Sequence of chain 1.B:
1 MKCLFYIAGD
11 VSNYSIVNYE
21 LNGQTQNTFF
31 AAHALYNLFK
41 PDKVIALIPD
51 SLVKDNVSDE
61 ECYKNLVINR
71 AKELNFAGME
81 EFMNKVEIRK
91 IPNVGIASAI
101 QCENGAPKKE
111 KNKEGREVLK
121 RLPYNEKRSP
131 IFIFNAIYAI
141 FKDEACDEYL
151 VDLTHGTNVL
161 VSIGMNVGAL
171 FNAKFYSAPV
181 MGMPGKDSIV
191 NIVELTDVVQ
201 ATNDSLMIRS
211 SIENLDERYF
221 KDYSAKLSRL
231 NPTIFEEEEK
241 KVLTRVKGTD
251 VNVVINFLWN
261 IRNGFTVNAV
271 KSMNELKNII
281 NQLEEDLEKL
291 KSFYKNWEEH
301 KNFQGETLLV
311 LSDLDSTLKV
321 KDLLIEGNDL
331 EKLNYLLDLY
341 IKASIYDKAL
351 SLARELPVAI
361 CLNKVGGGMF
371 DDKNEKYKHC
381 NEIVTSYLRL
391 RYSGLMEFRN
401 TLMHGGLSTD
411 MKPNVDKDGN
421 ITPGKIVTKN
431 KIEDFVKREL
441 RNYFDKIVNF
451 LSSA

Binding-site contacts:
Ligand atom C2 contacts residue HIS155 of chain 1.A at 3.3 Å.
Ligand atom O3' contacts residue MET181 of chain 1.A at 2.9 Å (h-bond).
Ligand atom N7 contacts residue MET181 of chain 1.B at 3.1 Å (h-bond).
Ligand atom O2' contacts residue ASP10 of chain 1.B at 2.7 Å (salt-bridge).
Ligand atom C5 contacts residue MET181 of chain 1.B at 3.1 Å (hydrophobic).
Ligand atom N6 contacts residue SER15 of chain 1.A at 2.7 Å (h-bond).
Ligand atom OP1 contacts residue GLY156 of chain 1.A at 3.0 Å (h-bond).
Ligand atom N6 contacts residue SER15 of chain 1.B at 2.8 Å (h-bond).
Ligand atom N6 contacts residue PHE29 of chain 1.A at 2.7 Å (h-bond).
Ligand atom C4 contacts residue MET181 of chain 1.B at 3.2 Å (hydrophobic).
Ligand atom N1 contacts residue TYR19 of chain 1.A at 2.9 Å (h-bond).
Ligand atom N7 contacts residue TYR14 of chain 1.A at 3.1 Å.
Ligand atom N9 contacts residue MET181 of chain 1.B at 3.3 Å (h-bond).
Ligand atom N6 contacts residue SER98 of chain 1.A at 3.2 Å (h-bond).
Ligand atom N6 contacts residue SER51 of chain 1.B at 2.7 Å (h-bond).
Ligand atom N6 contacts residue TYR14 of chain 1.A at 3.2 Å.
Ligand atom OP2 contacts residue MET181 of chain 1.A at 3.0 Å (h-bond).
Ligand atom C6 contacts residue SER51 of chain 1.A at 3.3 Å.
Ligand atom C6 contacts residue MET181 of chain 1.A at 3.2 Å (hydrophobic).
Ligand atom P contacts residue MET181 of chain 1.A at 3.3 Å.
Ligand atom OP2 contacts residue GLY182 of chain 1.B at 3.1 Å (h-bond).
Ligand atom O2' contacts residue MET181 of chain 1.B at 2.5 Å (h-bond).
Ligand atom C8 contacts residue ASN13 of chain 1.A at 3.3 Å.
Ligand atom C2 contacts residue VAL180 of chain 1.B at 3.3 Å (hydrophobic).
Ligand atom N1 contacts residue PHE29 of chain 1.A at 3.1 Å (h-bond).
Ligand atom O2' contacts residue ASP10 of chain 1.A at 3.0 Å (salt-bridge).
Ligand atom N6 contacts residue SER51 of chain 1.A at 2.8 Å (h-bond).
Ligand atom N6 contacts residue PHE29 of chain 1.B at 2.8 Å (h-bond).
Ligand atom N1 contacts residue MET181 of chain 1.A at 2.8 Å.
Ligand atom N3 contacts residue MET181 of chain 1.A at 3.1 Å.
Ligand atom C2 contacts residue MET181 of chain 1.A at 2.6 Å (hydrophobic).
Ligand atom C8 contacts residue MET181 of chain 1.B at 3.2 Å (hydrophobic).
Ligand atom N1 contacts residue SER51 of chain 1.A at 2.9 Å (h-bond).
Ligand atom N7 contacts residue SER15 of chain 1.A at 3.2 Å (h-bond).
Ligand atom N7 contacts residue SER51 of chain 1.B at 3.3 Å (h-bond).
Ligand atom O2' contacts residue TYR14 of chain 1.A at 2.8 Å (h-bond).
Ligand atom O5' contacts residue MET181 of chain 1.A at 3.2 Å (h-bond).
Ligand atom N1 contacts residue SER98 of chain 1.B at 3.1 Å (h-bond).
Ligand atom N3 contacts residue VAL180 of chain 1.B at 3.1 Å.
Ligand atom O2' contacts residue GLY182 of chain 1.B at 2.8 Å (h-bond).

Sequence of chain 1.A:
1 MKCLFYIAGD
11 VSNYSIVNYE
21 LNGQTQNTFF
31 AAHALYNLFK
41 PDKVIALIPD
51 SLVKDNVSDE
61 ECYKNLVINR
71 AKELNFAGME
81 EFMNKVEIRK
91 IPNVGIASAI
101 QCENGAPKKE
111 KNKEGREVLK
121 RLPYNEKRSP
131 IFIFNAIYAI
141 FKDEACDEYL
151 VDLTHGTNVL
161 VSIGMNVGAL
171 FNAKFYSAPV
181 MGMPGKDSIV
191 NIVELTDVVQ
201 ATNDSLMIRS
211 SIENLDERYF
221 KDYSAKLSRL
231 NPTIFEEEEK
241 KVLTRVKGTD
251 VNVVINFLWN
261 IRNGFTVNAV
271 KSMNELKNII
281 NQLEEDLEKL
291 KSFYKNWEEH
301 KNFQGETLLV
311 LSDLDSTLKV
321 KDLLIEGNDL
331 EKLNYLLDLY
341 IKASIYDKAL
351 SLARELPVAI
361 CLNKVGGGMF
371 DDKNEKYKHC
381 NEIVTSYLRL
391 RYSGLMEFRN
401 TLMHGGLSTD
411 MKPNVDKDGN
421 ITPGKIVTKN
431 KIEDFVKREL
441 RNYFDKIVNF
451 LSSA

A small-molecule ligand and the protein it binds are described below.
Small molecule (SMILES): Nc1ncnc2c1ncn2[C@@H]1O[C@@H]2CO[P](=O)(O)O[C@H]3[C@@H](O)[C@H](n4cnc5c(N)ncnc54)O[C@@H]3CO[P](=O)(O)O[C@H]3[C@@H](O)[C@H](n4cnc5c(N)ncnc54)O[C@@H]3CO[P](=O)(O)O[C@H]3[C@@H](O)[C@H](n4cnc5c(N)ncnc54)O[C@@H]3CO[P](=O)(O)O[C@H]2[C@H]1O